Binding-site contacts:
Ligand atom CAJ contacts residue GLY198 of chain 1.B at 3.6 Å.
Ligand atom NAA contacts residue ARG67 of chain 1.B at 4.1 Å.
Ligand atom CAS contacts residue GLY170 of chain 1.B at 4.1 Å.
Ligand atom CAF contacts residue MET197 of chain 1.B at 3.7 Å (hydrophobic).
Ligand atom OAN contacts residue ALA166 of chain 1.B at 3.8 Å.
Ligand atom CAC contacts residue MET197 of chain 1.B at 4.1 Å (hydrophobic).
Ligand atom CAJ contacts residue GLY170 of chain 1.B at 3.2 Å.
Ligand atom CAJ contacts residue ALA166 of chain 1.B at 3.3 Å (hydrophobic).
Ligand atom CAJ contacts residue VAL169 of chain 1.B at 3.5 Å (hydrophobic).
Ligand atom CAE contacts residue PRO282 of chain 1.B at 3.4 Å (hydrophobic).
Ligand atom CAG contacts residue LEU201 of chain 1.B at 3.9 Å (hydrophobic).
Ligand atom OAN contacts residue VAL165 of chain 1.B at 4.0 Å.
Ligand atom CAE contacts residue CYS279 of chain 1.B at 4.0 Å (hydrophobic).
Ligand atom CAG contacts residue PHE44 of chain 1.B at 4.0 Å (hydrophobic).
Ligand atom CAK contacts residue LEU201 of chain 1.B at 3.5 Å (hydrophobic).
Ligand atom CAS contacts residue LEU201 of chain 1.B at 4.1 Å (hydrophobic).
Ligand atom CAR contacts residue LEU173 of chain 1.B at 3.8 Å (hydrophobic).
Ligand atom CAI contacts residue LEU201 of chain 1.B at 3.6 Å (hydrophobic).
Ligand atom CAC contacts residue PRO282 of chain 1.B at 3.7 Å (hydrophobic).
Ligand atom CAC contacts residue CYS279 of chain 1.B at 2.8 Å (hydrophobic).
Ligand atom CAD contacts residue GLN283 of chain 1.B at 3.6 Å.
Ligand atom CAE contacts residue LEU201 of chain 1.B at 3.9 Å (hydrophobic).
Ligand atom CAH contacts residue VAL169 of chain 1.B at 3.3 Å (hydrophobic).
Ligand atom CAQ contacts residue ALA166 of chain 1.B at 4.1 Å (hydrophobic).
Ligand atom CAC contacts residue PHE278 of chain 1.B at 3.5 Å (hydrophobic).
Ligand atom CAE contacts residue PHE44 of chain 1.B at 3.8 Å (hydrophobic).
Ligand atom CAD contacts residue CYS279 of chain 1.B at 3.3 Å (hydrophobic).
Ligand atom CAQ contacts residue VAL169 of chain 1.B at 3.9 Å (hydrophobic).
Ligand atom OAO contacts residue LEU173 of chain 1.B at 3.5 Å.
Ligand atom CAH contacts residue GLY170 of chain 1.B at 3.9 Å.
Ligand atom CAS contacts residue VAL169 of chain 1.B at 4.0 Å (hydrophobic).
Ligand atom CAE contacts residue PHE278 of chain 1.B at 3.8 Å (hydrophobic).
Ligand atom CAS contacts residue LEU173 of chain 1.B at 3.8 Å (hydrophobic).
Ligand atom OAO contacts residue GLY170 of chain 1.B at 3.8 Å.
Ligand atom CAD contacts residue MET197 of chain 1.B at 3.2 Å (hydrophobic).
Ligand atom CAC contacts residue GLN283 of chain 1.B at 3.8 Å.
Ligand atom CAH contacts residue GLY198 of chain 1.B at 3.7 Å.
Ligand atom CAF contacts residue GLN283 of chain 1.B at 4.0 Å.
Ligand atom CAH contacts residue ALA166 of chain 1.B at 2.9 Å (hydrophobic).
Ligand atom CAK contacts residue TYR63 of chain 1.B at 4.0 Å (hydrophobic).

Sequence of chain 1.B:
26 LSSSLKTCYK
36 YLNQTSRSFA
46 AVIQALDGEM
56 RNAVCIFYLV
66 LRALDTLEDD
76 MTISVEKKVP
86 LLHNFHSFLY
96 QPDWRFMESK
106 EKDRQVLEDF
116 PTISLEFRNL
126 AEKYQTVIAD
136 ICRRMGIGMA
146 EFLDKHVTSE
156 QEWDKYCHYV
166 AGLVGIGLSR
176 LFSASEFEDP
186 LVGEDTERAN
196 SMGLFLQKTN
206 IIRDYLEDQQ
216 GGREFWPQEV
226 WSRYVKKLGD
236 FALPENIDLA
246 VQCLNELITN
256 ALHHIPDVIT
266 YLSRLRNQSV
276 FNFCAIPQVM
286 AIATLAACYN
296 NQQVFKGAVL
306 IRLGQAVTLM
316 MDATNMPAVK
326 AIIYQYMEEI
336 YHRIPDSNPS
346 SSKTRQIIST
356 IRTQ

The small molecule below binds the protein below.
Small molecule (SMILES): N#CSCCOc1ccc(Oc2ccccc2)cc1